This protein binds this small molecule.
Small molecule (SMILES): COc1cnc2[nH]cc(Cc3ccc(NCc4ccc(C(F)(F)F)cc4)nc3)c2c1

Binding-site contacts:
Ligand atom C19 contacts residue LEU209 of chain 1.A at 3.8 Å (hydrophobic).
Ligand atom F48 contacts residue ILE218 of chain 1.A at 3.1 Å.
Ligand atom C25 contacts residue VAL66 of chain 1.A at 3.8 Å (hydrophobic).
Ligand atom N7 contacts residue TYR135 of chain 1.A at 3.9 Å.
Ligand atom C2 contacts residue TYR135 of chain 1.A at 3.6 Å (hydrophobic).
Ligand atom C9 contacts residue GLU134 of chain 1.A at 3.5 Å.
Ligand atom C11 contacts residue LEU209 of chain 1.A at 3.8 Å (hydrophobic).
Ligand atom C1 contacts residue CYS136 of chain 1.A at 3.7 Å (hydrophobic).
Ligand atom C39 contacts residue VAL117 of chain 1.A at 3.7 Å (hydrophobic).
Ligand atom N7 contacts residue ALA84 of chain 1.A at 3.4 Å.
Ligand atom N7 contacts residue GLU134 of chain 1.A at 2.6 Å (salt-bridge).
Ligand atom C37 contacts residue ASP220 of chain 1.A at 3.6 Å.
Ligand atom N31 contacts residue GLU103 of chain 1.A at 3.9 Å.
Ligand atom C22 contacts residue ASP220 of chain 1.A at 3.9 Å.
Ligand atom C9 contacts residue ALA84 of chain 1.A at 3.8 Å (hydrophobic).
Ligand atom N21 contacts residue ASP220 of chain 1.A at 3.3 Å (salt-bridge).
Ligand atom C33 contacts residue GLU103 of chain 1.A at 3.2 Å.
Ligand atom C44 contacts residue ASP220 of chain 1.A at 3.7 Å.
Ligand atom C23 contacts residue THR133 of chain 1.A at 3.6 Å.
Ligand atom C13 contacts residue CYS136 of chain 1.A at 3.4 Å (hydrophobic).
Ligand atom N7 contacts residue CYS136 of chain 1.A at 3.7 Å.
Ligand atom C1 contacts residue LEU58 of chain 1.A at 3.8 Å (hydrophobic).
Ligand atom C13 contacts residue ALA84 of chain 1.A at 3.7 Å (hydrophobic).
Ligand atom N4 contacts residue CYS136 of chain 1.A at 2.4 Å (h-bond).
Ligand atom C36 contacts residue ASP220 of chain 1.A at 3.6 Å.
Ligand atom C33 contacts residue ASP220 of chain 1.A at 3.1 Å.
Ligand atom C13 contacts residue GLU134 of chain 1.A at 3.7 Å.
Ligand atom C37 contacts residue GLY219 of chain 1.A at 3.7 Å.
Ligand atom C27 contacts residue LEU58 of chain 1.A at 3.7 Å (hydrophobic).
Ligand atom C5 contacts residue LEU209 of chain 1.A at 3.4 Å (hydrophobic).
Ligand atom C33 contacts residue LYS86 of chain 1.A at 3.6 Å.
Ligand atom N4 contacts residue TYR135 of chain 1.A at 3.3 Å.
Ligand atom C39 contacts residue ILE218 of chain 1.A at 3.8 Å (hydrophobic).
Ligand atom C12 contacts residue LEU209 of chain 1.A at 3.5 Å (hydrophobic).
Ligand atom C39 contacts residue GLY219 of chain 1.A at 3.5 Å.
Ligand atom O14 contacts residue GLY139 of chain 1.A at 3.8 Å.
Ligand atom C25 contacts residue THR133 of chain 1.A at 3.8 Å.
Ligand atom C15 contacts residue PHE221 of chain 1.A at 3.5 Å (hydrophobic).
Ligand atom C2 contacts residue CYS136 of chain 1.A at 2.9 Å (hydrophobic).
Ligand atom F49 contacts residue LEU110 of chain 1.A at 3.6 Å.

Sequence of chain 1.A:
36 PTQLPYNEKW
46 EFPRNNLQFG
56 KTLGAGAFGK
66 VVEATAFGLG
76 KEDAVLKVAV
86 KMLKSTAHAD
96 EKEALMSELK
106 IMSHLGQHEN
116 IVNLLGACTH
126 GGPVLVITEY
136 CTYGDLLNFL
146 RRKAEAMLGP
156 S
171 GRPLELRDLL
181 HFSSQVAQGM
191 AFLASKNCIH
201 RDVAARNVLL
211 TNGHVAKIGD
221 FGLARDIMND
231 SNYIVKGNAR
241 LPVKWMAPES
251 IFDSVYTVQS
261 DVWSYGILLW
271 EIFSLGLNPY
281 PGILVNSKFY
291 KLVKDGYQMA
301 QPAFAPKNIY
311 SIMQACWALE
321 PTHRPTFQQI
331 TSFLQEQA